Sequence of chain 1.C:
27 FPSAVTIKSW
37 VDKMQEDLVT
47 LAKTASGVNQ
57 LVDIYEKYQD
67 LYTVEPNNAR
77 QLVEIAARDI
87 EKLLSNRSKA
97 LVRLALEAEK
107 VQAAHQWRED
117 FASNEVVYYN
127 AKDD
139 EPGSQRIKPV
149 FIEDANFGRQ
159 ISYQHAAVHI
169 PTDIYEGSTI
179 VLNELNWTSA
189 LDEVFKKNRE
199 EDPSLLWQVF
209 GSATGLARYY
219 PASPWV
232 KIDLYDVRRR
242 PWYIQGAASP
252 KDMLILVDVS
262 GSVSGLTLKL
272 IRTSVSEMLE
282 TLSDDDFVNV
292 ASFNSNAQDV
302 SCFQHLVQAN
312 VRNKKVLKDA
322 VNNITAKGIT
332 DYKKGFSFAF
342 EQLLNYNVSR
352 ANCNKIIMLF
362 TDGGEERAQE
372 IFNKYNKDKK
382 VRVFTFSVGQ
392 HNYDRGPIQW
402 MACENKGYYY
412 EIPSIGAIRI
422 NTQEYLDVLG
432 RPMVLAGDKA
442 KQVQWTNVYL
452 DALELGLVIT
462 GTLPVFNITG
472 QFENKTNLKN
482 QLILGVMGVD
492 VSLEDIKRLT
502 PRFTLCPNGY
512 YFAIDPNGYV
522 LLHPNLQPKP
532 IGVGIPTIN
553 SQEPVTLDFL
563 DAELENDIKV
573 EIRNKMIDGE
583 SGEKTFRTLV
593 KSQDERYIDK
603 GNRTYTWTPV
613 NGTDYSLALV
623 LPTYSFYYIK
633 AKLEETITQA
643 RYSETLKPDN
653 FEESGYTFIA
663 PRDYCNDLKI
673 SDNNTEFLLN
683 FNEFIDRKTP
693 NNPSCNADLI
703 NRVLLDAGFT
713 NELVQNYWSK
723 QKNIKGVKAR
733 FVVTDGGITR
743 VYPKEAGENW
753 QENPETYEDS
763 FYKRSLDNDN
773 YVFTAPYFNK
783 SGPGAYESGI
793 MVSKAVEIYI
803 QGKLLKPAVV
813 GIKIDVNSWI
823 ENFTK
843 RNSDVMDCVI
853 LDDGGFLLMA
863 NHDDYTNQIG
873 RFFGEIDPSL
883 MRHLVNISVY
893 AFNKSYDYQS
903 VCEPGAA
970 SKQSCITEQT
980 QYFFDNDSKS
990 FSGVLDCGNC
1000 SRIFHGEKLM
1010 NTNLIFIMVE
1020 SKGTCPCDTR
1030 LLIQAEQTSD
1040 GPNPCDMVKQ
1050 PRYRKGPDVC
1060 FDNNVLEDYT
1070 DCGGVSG

Binding-site contacts:
Ligand atom O5 contacts residue LYS88 of chain 1.C at 3.7 Å.
Ligand atom C5 contacts residue LYS88 of chain 1.C at 4.1 Å.
Ligand atom C2 contacts residue ASN92 of chain 1.C at 2.6 Å.
Ligand atom C8 contacts residue ASN92 of chain 1.C at 3.7 Å.
Ligand atom C7 contacts residue ASN92 of chain 1.C at 3.2 Å.
Ligand atom C4 contacts residue LYS88 of chain 1.C at 4.0 Å.
Ligand atom N2 contacts residue ASN92 of chain 1.C at 2.5 Å (h-bond).
Ligand atom O6 contacts residue LEU500 of chain 1.C at 4.3 Å.
Ligand atom O7 contacts residue ASN92 of chain 1.C at 3.6 Å.
Ligand atom C2 contacts residue LYS88 of chain 1.C at 4.3 Å.
Ligand atom C3 contacts residue ASN92 of chain 1.C at 3.9 Å.
Ligand atom C5 contacts residue ASN92 of chain 1.C at 3.7 Å.
Ligand atom C1 contacts residue LYS88 of chain 1.C at 4.2 Å.
Ligand atom C6 contacts residue LYS88 of chain 1.C at 4.1 Å.
Ligand atom O6 contacts residue LYS88 of chain 1.C at 4.4 Å.
Ligand atom C4 contacts residue ASN92 of chain 1.C at 4.3 Å.
Ligand atom O5 contacts residue ASN92 of chain 1.C at 2.4 Å (h-bond).
Ligand atom C7 contacts residue GLU199 of chain 1.C at 4.2 Å.
Ligand atom O6 contacts residue ASP85 of chain 1.C at 4.2 Å.
Ligand atom C8 contacts residue GLU199 of chain 1.C at 3.5 Å.
Ligand atom C1 contacts residue ASN92 of chain 1.C at 1.5 Å.
Ligand atom O5 contacts residue LEU89 of chain 1.C at 4.3 Å.
Ligand atom O6 contacts residue LEU89 of chain 1.C at 4.1 Å.
Ligand atom O7 contacts residue GLU199 of chain 1.C at 3.9 Å.

This protein binds this small molecule.
Small molecule (SMILES): CC(=O)N[C@@H]1[C@@H](O)[C@H](O)[C@@H](CO)O[C@H]1O